This small molecule binds to this protein.
Small molecule (SMILES): CC(=O)N[C@@H]1[C@@H](O)[C@H](O)[C@@H](CO)O[C@H]1O

Binding-site contacts:
Ligand atom O7 contacts residue ASN639 of chain 1.N at 4.5 Å.
Ligand atom N2 contacts residue ASN639 of chain 1.N at 3.0 Å (h-bond).
Ligand atom C1 contacts residue ASN639 of chain 1.N at 1.5 Å.
Ligand atom C3 contacts residue ASN639 of chain 1.N at 3.9 Å.
Ligand atom C5 contacts residue ASN639 of chain 1.N at 3.8 Å.
Ligand atom C7 contacts residue ASN639 of chain 1.N at 4.0 Å.
Ligand atom O5 contacts residue ASN639 of chain 1.N at 2.4 Å (h-bond).
Ligand atom C2 contacts residue ASN639 of chain 1.N at 2.6 Å.
Ligand atom C4 contacts residue ASN639 of chain 1.N at 4.4 Å.

Sequence of chain 1.N:
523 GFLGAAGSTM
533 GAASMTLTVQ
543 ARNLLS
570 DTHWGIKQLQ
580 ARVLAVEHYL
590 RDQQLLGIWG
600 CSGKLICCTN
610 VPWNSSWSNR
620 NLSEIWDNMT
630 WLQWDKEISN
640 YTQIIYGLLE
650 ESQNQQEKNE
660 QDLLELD